Sequence of chain 1.C:
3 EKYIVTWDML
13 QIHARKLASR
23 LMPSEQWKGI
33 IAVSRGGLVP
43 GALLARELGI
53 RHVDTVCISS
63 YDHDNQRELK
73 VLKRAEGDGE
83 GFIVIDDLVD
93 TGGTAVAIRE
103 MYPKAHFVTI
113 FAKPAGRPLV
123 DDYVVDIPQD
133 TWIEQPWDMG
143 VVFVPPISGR

Binding-site contacts:
Ligand atom OAE contacts residue ARG69 of chain 1.C at 4.0 Å.
Ligand atom N7 contacts residue ASP92 of chain 1.C at 3.8 Å.
Ligand atom PAW contacts residue GLY95 of chain 1.C at 3.8 Å.
Ligand atom C8 contacts residue ASP92 of chain 1.C at 3.8 Å.
Ligand atom N2 contacts residue TRP134 of chain 1.C at 3.7 Å.
Ligand atom PAW contacts residue THR93 of chain 1.C at 3.7 Å.
Ligand atom CAO contacts residue THR96 of chain 1.C at 3.7 Å.
Ligand atom N3 contacts residue TRP134 of chain 1.C at 3.7 Å.
Ligand atom C2 contacts residue TRP134 of chain 1.C at 3.5 Å (hydrophobic).
Ligand atom N2 contacts residue GLN137 of chain 1.C at 3.8 Å.
Ligand atom OAD contacts residue GLY95 of chain 1.C at 3.5 Å (h-bond).
Ligand atom OAB contacts residue THR96 of chain 1.C at 3.4 Å (h-bond).
Ligand atom C2 contacts residue ILE135 of chain 1.C at 3.3 Å (hydrophobic).
Ligand atom C6 contacts residue TRP134 of chain 1.C at 3.4 Å (hydrophobic).
Ligand atom OAF contacts residue ASP92 of chain 1.C at 2.6 Å (salt-bridge).
Ligand atom O6 contacts residue LYS115 of chain 1.C at 3.2 Å (salt-bridge).
Ligand atom OAD contacts residue THR93 of chain 1.C at 2.4 Å (h-bond).
Ligand atom O6 contacts residue ILE135 of chain 1.C at 2.8 Å (h-bond).
Ligand atom CAJ contacts residue ARG69 of chain 1.C at 3.2 Å.
Ligand atom OAD contacts residue GLY94 of chain 1.C at 3.6 Å.
Ligand atom OAD contacts residue ARG69 of chain 1.C at 2.8 Å (salt-bridge).
Ligand atom O6 contacts residue TRP134 of chain 1.C at 3.3 Å.
Ligand atom OAF contacts residue THR93 of chain 1.C at 3.1 Å (h-bond).
Ligand atom N1 contacts residue TRP134 of chain 1.C at 3.5 Å.
Ligand atom OAF contacts residue GLY94 of chain 1.C at 3.4 Å (h-bond).
Ligand atom N1 contacts residue ILE135 of chain 1.C at 2.7 Å (h-bond).
Ligand atom C4 contacts residue TRP134 of chain 1.C at 3.9 Å (hydrophobic).
Ligand atom OAE contacts residue THR96 of chain 1.C at 2.4 Å (h-bond).
Ligand atom N2 contacts residue ILE135 of chain 1.C at 3.1 Å (h-bond).
Ligand atom OAF contacts residue VAL91 of chain 1.C at 3.6 Å.
Ligand atom PAW contacts residue THR96 of chain 1.C at 3.7 Å.
Ligand atom OAE contacts residue GLY94 of chain 1.C at 3.8 Å.
Ligand atom OAB contacts residue LEU90 of chain 1.C at 3.6 Å (h-bond).
Ligand atom C5 contacts residue TRP134 of chain 1.C at 3.5 Å (hydrophobic).
Ligand atom PAW contacts residue ARG69 of chain 1.C at 3.6 Å.
Ligand atom CAJ contacts residue THR96 of chain 1.C at 3.6 Å.
Ligand atom C6 contacts residue ILE135 of chain 1.C at 3.7 Å (hydrophobic).
Ligand atom N7 contacts residue LYS115 of chain 1.C at 3.7 Å.
Ligand atom OAE contacts residue GLY95 of chain 1.C at 3.0 Å (h-bond).
Ligand atom PAW contacts residue GLY94 of chain 1.C at 3.9 Å.

This small molecule binds to this protein.
Small molecule (SMILES): Nc1nc2c(ncn2[C@H]2CCN(C(=O)CP(=O)(O)O)C2)c(=O)[nH]1